A small-molecule ligand and the protein it binds are described below.
Small molecule (SMILES): Nc1ncnc2c1ncn2[C@H]1C[C@H](O)[C@@H](COP(=O)(O)O)O1

Sequence of chain 25.A:
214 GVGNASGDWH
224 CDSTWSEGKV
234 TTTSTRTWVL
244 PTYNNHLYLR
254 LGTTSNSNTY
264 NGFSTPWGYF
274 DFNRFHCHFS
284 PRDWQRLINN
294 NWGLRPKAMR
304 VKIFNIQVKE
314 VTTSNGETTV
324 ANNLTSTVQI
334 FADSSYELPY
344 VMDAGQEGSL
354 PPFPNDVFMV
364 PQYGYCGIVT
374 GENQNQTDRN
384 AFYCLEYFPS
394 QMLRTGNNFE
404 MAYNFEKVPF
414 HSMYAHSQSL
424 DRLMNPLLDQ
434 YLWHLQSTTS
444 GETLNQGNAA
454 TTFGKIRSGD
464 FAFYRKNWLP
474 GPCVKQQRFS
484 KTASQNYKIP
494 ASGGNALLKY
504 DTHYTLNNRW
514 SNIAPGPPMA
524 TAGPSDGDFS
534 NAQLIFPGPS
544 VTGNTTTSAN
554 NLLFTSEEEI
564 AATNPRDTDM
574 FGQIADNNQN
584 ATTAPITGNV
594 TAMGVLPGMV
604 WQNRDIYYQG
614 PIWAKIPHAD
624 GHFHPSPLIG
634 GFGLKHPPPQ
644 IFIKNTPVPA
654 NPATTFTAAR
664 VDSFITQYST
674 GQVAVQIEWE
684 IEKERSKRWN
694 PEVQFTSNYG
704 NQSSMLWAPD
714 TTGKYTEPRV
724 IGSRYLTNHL

Sequence of chain 53.A:
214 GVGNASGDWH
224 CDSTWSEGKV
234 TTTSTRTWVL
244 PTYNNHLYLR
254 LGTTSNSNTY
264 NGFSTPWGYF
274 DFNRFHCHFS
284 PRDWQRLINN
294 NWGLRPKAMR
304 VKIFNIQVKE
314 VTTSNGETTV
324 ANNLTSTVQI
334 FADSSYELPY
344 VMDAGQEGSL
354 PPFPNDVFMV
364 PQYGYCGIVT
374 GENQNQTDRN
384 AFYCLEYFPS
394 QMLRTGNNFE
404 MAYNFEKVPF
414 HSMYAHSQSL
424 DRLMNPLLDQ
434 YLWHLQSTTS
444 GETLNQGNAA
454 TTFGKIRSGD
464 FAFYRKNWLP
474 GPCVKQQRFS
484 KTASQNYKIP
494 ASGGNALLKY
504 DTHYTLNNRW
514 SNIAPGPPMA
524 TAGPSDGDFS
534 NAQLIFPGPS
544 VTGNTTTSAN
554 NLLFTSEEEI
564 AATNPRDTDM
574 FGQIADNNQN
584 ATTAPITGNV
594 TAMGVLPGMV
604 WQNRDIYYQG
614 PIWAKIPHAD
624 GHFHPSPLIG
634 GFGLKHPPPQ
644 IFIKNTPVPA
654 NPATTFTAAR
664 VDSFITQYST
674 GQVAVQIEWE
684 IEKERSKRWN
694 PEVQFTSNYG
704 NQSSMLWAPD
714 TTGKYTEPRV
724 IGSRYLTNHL

Binding-site contacts:
Ligand atom C4 contacts residue PRO628 of chain 25.A at 3.0 Å (hydrophobic).
Ligand atom C2 contacts residue GLY636 of chain 25.A at 3.2 Å.
Ligand atom C3' contacts residue HIS627 of chain 25.A at 4.3 Å.
Ligand atom C5 contacts residue SER629 of chain 25.A at 3.5 Å.
Ligand atom N1 contacts residue GLY636 of chain 25.A at 2.9 Å (h-bond).
Ligand atom N7 contacts residue PRO412 of chain 25.A at 4.3 Å.
Ligand atom C2 contacts residue PRO628 of chain 25.A at 3.5 Å (hydrophobic).
Ligand atom C2' contacts residue PRO628 of chain 25.A at 3.6 Å (hydrophobic).
Ligand atom N7 contacts residue SER629 of chain 25.A at 3.1 Å (h-bond).
Ligand atom C6 contacts residue PRO628 of chain 25.A at 2.8 Å (hydrophobic).
Ligand atom N1 contacts residue VAL411 of chain 25.A at 4.3 Å.
Ligand atom N1 contacts residue PRO628 of chain 25.A at 3.2 Å (h-bond).
Ligand atom N6 contacts residue GLY636 of chain 25.A at 3.2 Å (h-bond).
Ligand atom C6 contacts residue PRO412 of chain 25.A at 4.3 Å (hydrophobic).
Ligand atom N7 contacts residue ASN606 of chain 25.A at 4.2 Å.
Ligand atom N6 contacts residue GLY634 of chain 25.A at 3.8 Å.
Ligand atom C1' contacts residue PRO628 of chain 25.A at 3.9 Å (hydrophobic).
Ligand atom C8 contacts residue SER629 of chain 25.A at 4.2 Å.
Ligand atom C6 contacts residue SER629 of chain 25.A at 3.5 Å.
Ligand atom N7 contacts residue PRO628 of chain 25.A at 3.3 Å (h-bond).
Ligand atom N7 contacts residue HIS627 of chain 25.A at 4.1 Å.
Ligand atom P contacts residue HIS625 of chain 53.A at 3.9 Å.
Ligand atom N9 contacts residue PRO412 of chain 25.A at 4.2 Å.
Ligand atom N6 contacts residue PHE635 of chain 25.A at 3.7 Å.
Ligand atom C6 contacts residue GLY636 of chain 25.A at 3.6 Å.
Ligand atom N3 contacts residue PRO628 of chain 25.A at 3.5 Å (h-bond).
Ligand atom N6 contacts residue SER629 of chain 25.A at 3.0 Å (h-bond).
Ligand atom C5 contacts residue PRO412 of chain 25.A at 4.2 Å (hydrophobic).
Ligand atom C8 contacts residue PRO628 of chain 25.A at 3.8 Å (hydrophobic).
Ligand atom O3' contacts residue PRO628 of chain 25.A at 4.1 Å.
Ligand atom C8 contacts residue HIS627 of chain 25.A at 3.5 Å.
Ligand atom C2' contacts residue HIS627 of chain 25.A at 3.2 Å.
Ligand atom C4 contacts residue PRO412 of chain 25.A at 4.1 Å (hydrophobic).
Ligand atom C1' contacts residue HIS627 of chain 25.A at 4.3 Å.
Ligand atom N6 contacts residue PRO628 of chain 25.A at 3.4 Å (h-bond).
Ligand atom C8 contacts residue PRO412 of chain 25.A at 4.3 Å (hydrophobic).
Ligand atom O1P contacts residue HIS625 of chain 53.A at 2.8 Å (h-bond).
Ligand atom N9 contacts residue PRO628 of chain 25.A at 3.7 Å.
Ligand atom C5 contacts residue PRO628 of chain 25.A at 2.7 Å (hydrophobic).
Ligand atom O2P contacts residue ASP623 of chain 53.A at 3.2 Å (salt-bridge).